Sequence of chain 1.A:
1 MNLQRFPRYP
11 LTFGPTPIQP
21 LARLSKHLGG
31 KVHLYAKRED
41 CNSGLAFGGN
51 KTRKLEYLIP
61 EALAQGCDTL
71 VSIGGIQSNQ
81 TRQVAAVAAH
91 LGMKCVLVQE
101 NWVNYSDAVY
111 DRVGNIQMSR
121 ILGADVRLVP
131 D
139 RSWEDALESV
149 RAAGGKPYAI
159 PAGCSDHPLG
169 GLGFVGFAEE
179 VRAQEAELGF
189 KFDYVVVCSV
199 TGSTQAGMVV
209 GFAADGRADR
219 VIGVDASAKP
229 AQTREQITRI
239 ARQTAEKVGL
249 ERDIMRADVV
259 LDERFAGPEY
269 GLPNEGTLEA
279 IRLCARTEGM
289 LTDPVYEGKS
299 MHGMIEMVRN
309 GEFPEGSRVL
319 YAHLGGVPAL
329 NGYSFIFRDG

Binding-site contacts:
Ligand atom OAD contacts residue TYR294 of chain 1.A at 2.3 Å (h-bond).
Ligand atom CAA contacts residue GLY74 of chain 1.A at 3.8 Å.
Ligand atom CAE contacts residue ILE73 of chain 1.A at 3.9 Å (hydrophobic).
Ligand atom OAD contacts residue TYR268 of chain 1.A at 3.8 Å.
Ligand atom CAA contacts residue SER78 of chain 1.A at 3.8 Å.
Ligand atom OAD contacts residue SER78 of chain 1.A at 3.6 Å.
Ligand atom CAE contacts residue GLY74 of chain 1.A at 3.9 Å.
Ligand atom CAA contacts residue GLY161 of chain 1.A at 3.0 Å.
Ligand atom CAA contacts residue ALA160 of chain 1.A at 3.6 Å (hydrophobic).
Ligand atom OAC contacts residue ASN79 of chain 1.A at 2.9 Å (h-bond).
Ligand atom OAC contacts residue PLP1 of chain 1.E at 3.5 Å (h-bond).
Ligand atom OAC contacts residue TYR294 of chain 1.A at 4.2 Å.
Ligand atom CAA contacts residue GLN80 of chain 1.A at 3.3 Å.
Ligand atom NAB contacts residue LYS51 of chain 1.A at 3.1 Å.
Ligand atom OAC contacts residue SER78 of chain 1.A at 3.6 Å (h-bond).
Ligand atom CAF contacts residue PLP1 of chain 1.E at 4.1 Å.
Ligand atom CAF contacts residue LYS51 of chain 1.A at 4.5 Å.
Ligand atom CAE contacts residue GLY161 of chain 1.A at 4.0 Å.
Ligand atom CAF contacts residue TYR294 of chain 1.A at 3.2 Å (hydrophobic).
Ligand atom CAE contacts residue SER78 of chain 1.A at 2.9 Å.
Ligand atom CAG contacts residue GLN80 of chain 1.A at 3.8 Å.
Ligand atom OAD contacts residue ASN79 of chain 1.A at 3.5 Å (h-bond).
Ligand atom NAB contacts residue THR199 of chain 1.A at 4.3 Å.
Ligand atom CAF contacts residue GLN80 of chain 1.A at 3.7 Å.
Ligand atom CAG contacts residue TYR294 of chain 1.A at 3.7 Å (hydrophobic).
Ligand atom OAC contacts residue LYS51 of chain 1.A at 3.9 Å.
Ligand atom CAF contacts residue ASN79 of chain 1.A at 3.4 Å.
Ligand atom CAF contacts residue SER78 of chain 1.A at 3.6 Å.
Ligand atom OAC contacts residue GLN80 of chain 1.A at 2.6 Å (h-bond).
Ligand atom CAE contacts residue GLN80 of chain 1.A at 3.2 Å.
Ligand atom CAG contacts residue GLY161 of chain 1.A at 4.3 Å.
Ligand atom CAG contacts residue LYS51 of chain 1.A at 4.4 Å.
Ligand atom CAG contacts residue SER78 of chain 1.A at 3.9 Å.
Ligand atom NAB contacts residue PLP1 of chain 1.E at 3.5 Å.
Ligand atom NAB contacts residue TYR294 of chain 1.A at 4.4 Å.
Ligand atom NAB contacts residue GLN80 of chain 1.A at 3.6 Å.
Ligand atom CAA contacts residue ILE73 of chain 1.A at 3.0 Å (hydrophobic).
Ligand atom NAB contacts residue GLY161 of chain 1.A at 3.2 Å.
Ligand atom CAG contacts residue PLP1 of chain 1.E at 4.4 Å.

A small-molecule ligand and the protein it binds are described below.
Small molecule (SMILES): C=C[C@@H]([NH3+])C(=O)[O-]